Sequence of chain 1.F:
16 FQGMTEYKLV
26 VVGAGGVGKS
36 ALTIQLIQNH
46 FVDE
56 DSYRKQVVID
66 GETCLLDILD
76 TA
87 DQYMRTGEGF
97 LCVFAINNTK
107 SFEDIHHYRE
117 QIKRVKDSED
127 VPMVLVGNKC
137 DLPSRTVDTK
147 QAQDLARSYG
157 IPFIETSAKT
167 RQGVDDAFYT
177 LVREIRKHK

A protein and the small-molecule ligand that binds it are described below.
Small molecule (SMILES): Nc1nc2c(ncn2[C@@H]2O[C@H](CO[P](=O)(O)O[P](=O)(O)NP(=O)(O)O)[C@@H](O)[C@H]2O)c(=O)[nH]1

Binding-site contacts:
Ligand atom PB contacts residue MG1 of chain 1.R at 3.4 Å.
Ligand atom O2' contacts residue PHE46 of chain 1.F at 3.3 Å.
Ligand atom C2 contacts residue ASP137 of chain 1.F at 3.5 Å.
Ligand atom O2B contacts residue GLY31 of chain 1.F at 3.6 Å (h-bond).
Ligand atom C6 contacts residue ASP137 of chain 1.F at 3.5 Å.
Ligand atom O6 contacts residue SER163 of chain 1.F at 3.2 Å.
Ligand atom O6 contacts residue ALA164 of chain 1.F at 2.8 Å (h-bond).
Ligand atom C5' contacts residue GLY31 of chain 1.F at 3.5 Å.
Ligand atom O2B contacts residue LYS34 of chain 1.F at 2.8 Å (salt-bridge).
Ligand atom O1G contacts residue LYS34 of chain 1.F at 2.7 Å (salt-bridge).
Ligand atom N2 contacts residue ASP137 of chain 1.F at 2.8 Å (salt-bridge).
Ligand atom N3B contacts residue MG1 of chain 1.R at 3.6 Å.
Ligand atom O6 contacts residue ASP137 of chain 1.F at 3.5 Å (salt-bridge).
Ligand atom O1A contacts residue SER35 of chain 1.F at 3.4 Å.
Ligand atom C5 contacts residue LYS135 of chain 1.F at 3.5 Å.
Ligand atom O1A contacts residue GLY33 of chain 1.F at 3.2 Å.
Ligand atom O1B contacts residue SER35 of chain 1.F at 3.0 Å (h-bond).
Ligand atom O1A contacts residue ALA36 of chain 1.F at 2.9 Å (h-bond).
Ligand atom O2' contacts residue ASP48 of chain 1.F at 3.2 Å (salt-bridge).
Ligand atom O2' contacts residue VAL47 of chain 1.F at 2.8 Å (h-bond).
Ligand atom N3 contacts residue PHE46 of chain 1.F at 3.6 Å.
Ligand atom C6 contacts residue LYS135 of chain 1.F at 3.5 Å.
Ligand atom C2' contacts residue VAL47 of chain 1.F at 3.5 Å (hydrophobic).
Ligand atom O1B contacts residue MG1 of chain 1.R at 2.2 Å.
Ligand atom N7 contacts residue ASN134 of chain 1.F at 3.0 Å (h-bond).
Ligand atom O3' contacts residue ASP48 of chain 1.F at 2.9 Å (salt-bridge).
Ligand atom O2B contacts residue VAL32 of chain 1.F at 3.4 Å (h-bond).
Ligand atom O1G contacts residue GLY30 of chain 1.F at 3.4 Å.
Ligand atom O6 contacts residue ASN134 of chain 1.F at 3.4 Å (h-bond).
Ligand atom O2G contacts residue MG1 of chain 1.R at 1.9 Å.
Ligand atom N3B contacts residue GLY31 of chain 1.F at 3.0 Å (h-bond).
Ligand atom N1 contacts residue ASP137 of chain 1.F at 2.6 Å (salt-bridge).
Ligand atom O6 contacts residue LYS135 of chain 1.F at 3.3 Å.
Ligand atom C8 contacts residue ALA36 of chain 1.F at 3.5 Å (hydrophobic).
Ligand atom O3A contacts residue GLY33 of chain 1.F at 3.2 Å (h-bond).
Ligand atom PG contacts residue MG1 of chain 1.R at 3.3 Å.
Ligand atom O4' contacts residue LYS135 of chain 1.F at 3.2 Å (salt-bridge).
Ligand atom O2B contacts residue GLY33 of chain 1.F at 3.1 Å (h-bond).
Ligand atom N2 contacts residue LEU138 of chain 1.F at 3.6 Å.
Ligand atom O3A contacts residue GLY31 of chain 1.F at 3.6 Å.